Binding-site contacts:
Ligand atom O14 contacts residue ILE105 of chain 1.A at 4.0 Å.
Ligand atom C5 contacts residue TRP102 of chain 1.A at 4.0 Å (hydrophobic).
Ligand atom C21 contacts residue PRO127 of chain 1.A at 3.6 Å (hydrophobic).
Ligand atom C2 contacts residue ALA243 of chain 1.A at 4.4 Å (hydrophobic).
Ligand atom C4 contacts residue LEU213 of chain 1.A at 3.8 Å (hydrophobic).
Ligand atom C17 contacts residue GLN142 of chain 1.A at 4.0 Å.
Ligand atom C21 contacts residue GLN142 of chain 1.A at 3.7 Å.
Ligand atom C21 contacts residue LEU248 of chain 1.A at 4.0 Å (hydrophobic).
Ligand atom C3 contacts residue ASP101 of chain 1.A at 3.8 Å.
Ligand atom C2 contacts residue ILE244 of chain 1.A at 4.2 Å (hydrophobic).
Ligand atom C17 contacts residue PRO127 of chain 1.A at 4.5 Å (hydrophobic).
Ligand atom C22 contacts residue THR136 of chain 1.A at 4.4 Å.
Ligand atom C7 contacts residue ASP101 of chain 1.A at 3.7 Å.
Ligand atom C17 contacts residue SER146 of chain 1.A at 4.2 Å.
Ligand atom C3 contacts residue ILE105 of chain 1.A at 3.8 Å (hydrophobic).
Ligand atom O14 contacts residue ILE244 of chain 1.A at 4.2 Å.
Ligand atom O14 contacts residue PRO127 of chain 1.A at 3.9 Å.
Ligand atom C3 contacts residue TRP102 of chain 1.A at 4.3 Å (hydrophobic).
Ligand atom C4 contacts residue ILE105 of chain 1.A at 3.6 Å (hydrophobic).
Ligand atom C8 contacts residue TYR209 of chain 1.A at 4.3 Å (hydrophobic).
Ligand atom O14 contacts residue ASP101 of chain 1.A at 3.7 Å.
Ligand atom C22 contacts residue GLN142 of chain 1.A at 3.8 Å.
Ligand atom C7 contacts residue TYR148 of chain 1.A at 4.1 Å (hydrophobic).
Ligand atom C5 contacts residue LEU213 of chain 1.A at 3.8 Å (hydrophobic).
Ligand atom C21 contacts residue ILE244 of chain 1.A at 3.8 Å (hydrophobic).
Ligand atom C8 contacts residue ASP101 of chain 1.A at 2.9 Å.
Ligand atom C6 contacts residue LEU213 of chain 1.A at 4.1 Å (hydrophobic).
Ligand atom C8 contacts residue TRP102 of chain 1.A at 3.2 Å (hydrophobic).
Ligand atom C4 contacts residue PRO127 of chain 1.A at 4.4 Å (hydrophobic).
Ligand atom C2 contacts residue TYR148 of chain 1.A at 3.7 Å (hydrophobic).
Ligand atom C21 contacts residue ALA243 of chain 1.A at 4.3 Å (hydrophobic).
Ligand atom C8 contacts residue ILE105 of chain 1.A at 4.1 Å (hydrophobic).
Ligand atom C22 contacts residue SER146 of chain 1.A at 3.5 Å.
Ligand atom C5 contacts residue ILE105 of chain 1.A at 3.2 Å (hydrophobic).

This protein binds this small molecule.
Small molecule (SMILES): C=C(C)[C@@H]1CC[C@]2(C)O[C@@H]2C1

Sequence of chain 1.A:
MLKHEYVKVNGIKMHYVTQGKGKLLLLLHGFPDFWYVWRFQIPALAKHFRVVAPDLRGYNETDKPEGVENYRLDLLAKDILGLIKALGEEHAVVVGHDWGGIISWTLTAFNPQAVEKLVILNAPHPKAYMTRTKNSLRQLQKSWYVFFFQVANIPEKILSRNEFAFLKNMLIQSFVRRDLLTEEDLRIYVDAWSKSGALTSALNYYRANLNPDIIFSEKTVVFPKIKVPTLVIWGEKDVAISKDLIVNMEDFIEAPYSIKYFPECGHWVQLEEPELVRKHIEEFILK